A protein and the small-molecule ligand that binds it are described below.
Small molecule (SMILES): CC(=O)N[C@H]1[C@H](O[C@H]2[C@H](O)[C@@H](NC(C)=O)CO[C@@H]2CO)O[C@H](CO)[C@@H](O)[C@@H]1O

Binding-site contacts:
Ligand atom C3 contacts residue ASN1098 of chain 1.C at 3.8 Å.
Ligand atom C5 contacts residue THR1100 of chain 1.C at 4.3 Å.
Ligand atom O6 contacts residue PHE1103 of chain 1.C at 3.0 Å.
Ligand atom O5 contacts residue ASN1098 of chain 1.C at 2.4 Å (h-bond).
Ligand atom C8 contacts residue ASN1098 of chain 1.C at 4.0 Å.
Ligand atom C1 contacts residue PHE1103 of chain 1.C at 4.4 Å (hydrophobic).
Ligand atom C5 contacts residue PHE1103 of chain 1.C at 3.8 Å (hydrophobic).
Ligand atom C4 contacts residue ASN1098 of chain 1.C at 4.2 Å.
Ligand atom C2 contacts residue ASN1098 of chain 1.C at 2.4 Å.
Ligand atom C5 contacts residue HIS1101 of chain 1.C at 3.6 Å.
Ligand atom C4 contacts residue THR1100 of chain 1.C at 4.5 Å.
Ligand atom C1 contacts residue THR1100 of chain 1.C at 3.6 Å.
Ligand atom O5 contacts residue THR1100 of chain 1.C at 4.5 Å.
Ligand atom O5 contacts residue HIS1101 of chain 1.C at 4.2 Å.
Ligand atom C1 contacts residue HIS1101 of chain 1.C at 4.5 Å.
Ligand atom C4 contacts residue HIS1101 of chain 1.C at 4.1 Å.
Ligand atom N2 contacts residue ASN1098 of chain 1.C at 2.8 Å (h-bond).
Ligand atom O7 contacts residue ASN1098 of chain 1.C at 3.1 Å (h-bond).
Ligand atom C6 contacts residue HIS1101 of chain 1.C at 4.2 Å.
Ligand atom C7 contacts residue ASN1098 of chain 1.C at 3.1 Å.
Ligand atom O4 contacts residue HIS1101 of chain 1.C at 3.8 Å.
Ligand atom C2 contacts residue THR1100 of chain 1.C at 3.8 Å.
Ligand atom C1 contacts residue ASN1098 of chain 1.C at 1.4 Å.
Ligand atom C3 contacts residue THR1100 of chain 1.C at 3.6 Å.
Ligand atom C5 contacts residue ASN1098 of chain 1.C at 3.7 Å.
Ligand atom C3 contacts residue HIS1101 of chain 1.C at 4.2 Å.
Ligand atom C6 contacts residue PHE1103 of chain 1.C at 3.3 Å (hydrophobic).
Ligand atom N2 contacts residue THR1100 of chain 1.C at 3.7 Å.
Ligand atom O7 contacts residue HIS1101 of chain 1.C at 3.9 Å.
Ligand atom O5 contacts residue PHE1103 of chain 1.C at 3.4 Å.

Sequence of chain 1.C:
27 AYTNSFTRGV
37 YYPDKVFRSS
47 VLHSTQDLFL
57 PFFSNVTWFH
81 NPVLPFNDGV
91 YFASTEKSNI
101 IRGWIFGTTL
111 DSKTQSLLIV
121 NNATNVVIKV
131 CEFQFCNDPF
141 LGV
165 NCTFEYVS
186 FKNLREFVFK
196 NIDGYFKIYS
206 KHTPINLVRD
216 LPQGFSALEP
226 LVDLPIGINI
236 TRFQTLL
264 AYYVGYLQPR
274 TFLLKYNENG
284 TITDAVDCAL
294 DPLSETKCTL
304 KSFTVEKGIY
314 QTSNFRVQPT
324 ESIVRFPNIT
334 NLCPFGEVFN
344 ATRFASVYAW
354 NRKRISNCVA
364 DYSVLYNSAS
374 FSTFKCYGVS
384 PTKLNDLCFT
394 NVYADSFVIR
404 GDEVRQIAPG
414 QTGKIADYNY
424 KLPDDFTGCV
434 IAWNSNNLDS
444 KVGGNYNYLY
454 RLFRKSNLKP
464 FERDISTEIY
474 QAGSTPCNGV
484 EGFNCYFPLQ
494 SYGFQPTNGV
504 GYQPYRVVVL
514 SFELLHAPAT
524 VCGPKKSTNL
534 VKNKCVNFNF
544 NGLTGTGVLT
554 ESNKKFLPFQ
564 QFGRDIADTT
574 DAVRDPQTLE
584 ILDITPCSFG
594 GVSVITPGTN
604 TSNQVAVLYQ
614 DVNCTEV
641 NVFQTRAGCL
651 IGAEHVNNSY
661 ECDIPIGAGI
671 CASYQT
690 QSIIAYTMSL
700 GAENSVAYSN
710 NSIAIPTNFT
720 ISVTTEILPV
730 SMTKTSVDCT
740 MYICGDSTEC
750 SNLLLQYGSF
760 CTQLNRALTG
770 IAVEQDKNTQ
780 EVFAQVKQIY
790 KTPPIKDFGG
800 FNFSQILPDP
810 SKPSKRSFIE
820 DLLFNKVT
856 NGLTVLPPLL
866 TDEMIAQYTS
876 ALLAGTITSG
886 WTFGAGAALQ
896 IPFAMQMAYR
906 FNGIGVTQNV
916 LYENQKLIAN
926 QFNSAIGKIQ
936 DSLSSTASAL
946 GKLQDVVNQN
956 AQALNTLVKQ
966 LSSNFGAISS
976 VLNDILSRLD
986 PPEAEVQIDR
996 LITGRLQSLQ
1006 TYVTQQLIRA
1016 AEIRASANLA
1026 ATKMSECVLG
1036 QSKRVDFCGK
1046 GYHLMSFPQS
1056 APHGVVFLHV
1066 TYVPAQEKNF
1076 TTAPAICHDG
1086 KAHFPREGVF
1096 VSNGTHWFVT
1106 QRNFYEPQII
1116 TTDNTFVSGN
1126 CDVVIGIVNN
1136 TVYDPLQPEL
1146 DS